Binding-site contacts:
Ligand atom C1 contacts residue CYS546 of chain 1.B at 3.8 Å (hydrophobic).
Ligand atom C1 contacts residue CYS549 of chain 1.B at 3.0 Å (hydrophobic).
Ligand atom N2 contacts residue CYS64 of chain 1.B at 3.4 Å.
Ligand atom N1 contacts residue CYS546 of chain 1.B at 3.9 Å.
Ligand atom C1 contacts residue PRO501 of chain 1.B at 3.7 Å (hydrophobic).
Ligand atom C2 contacts residue ARG479 of chain 1.B at 3.5 Å.
Ligand atom C2 contacts residue ALA477 of chain 1.B at 4.0 Å (hydrophobic).
Ligand atom C3 contacts residue VAL500 of chain 1.B at 3.6 Å (hydrophobic).
Ligand atom O3 contacts residue CYS64 of chain 1.B at 4.0 Å.
Ligand atom FE contacts residue NI1 of chain 1.I at 2.6 Å.
Ligand atom O3 contacts residue CYS549 of chain 1.B at 4.0 Å.
Ligand atom N2 contacts residue ALA477 of chain 1.B at 3.6 Å.
Ligand atom C3 contacts residue THR67 of chain 1.B at 3.8 Å.
Ligand atom C3 contacts residue PRO501 of chain 1.B at 3.8 Å (hydrophobic).
Ligand atom C1 contacts residue VAL500 of chain 1.B at 3.8 Å (hydrophobic).
Ligand atom O3 contacts residue PRO501 of chain 1.B at 3.4 Å.
Ligand atom O3 contacts residue ALA477 of chain 1.B at 3.8 Å.
Ligand atom FE contacts residue CYS64 of chain 1.B at 2.2 Å.
Ligand atom N2 contacts residue PRO478 of chain 1.B at 3.3 Å.
Ligand atom C3 contacts residue HIS68 of chain 1.B at 3.5 Å.
Ligand atom N2 contacts residue ARG479 of chain 1.B at 3.0 Å (salt-bridge).
Ligand atom C3 contacts residue CYS64 of chain 1.B at 3.1 Å (hydrophobic).
Ligand atom C1 contacts residue ARG479 of chain 1.B at 3.5 Å.
Ligand atom O3 contacts residue VAL500 of chain 1.B at 3.5 Å.
Ligand atom N1 contacts residue SER502 of chain 1.B at 2.8 Å (h-bond).
Ligand atom O3 contacts residue LEU482 of chain 1.B at 3.5 Å.
Ligand atom C2 contacts residue NI1 of chain 1.I at 3.8 Å.
Ligand atom C1 contacts residue CYS64 of chain 1.B at 4.0 Å (hydrophobic).
Ligand atom O3 contacts residue THR67 of chain 1.B at 3.6 Å.
Ligand atom N1 contacts residue ARG479 of chain 1.B at 3.6 Å.
Ligand atom C3 contacts residue CYS549 of chain 1.B at 3.1 Å (hydrophobic).
Ligand atom C1 contacts residue NI1 of chain 1.I at 3.6 Å.
Ligand atom N1 contacts residue CYS549 of chain 1.B at 3.4 Å.
Ligand atom C2 contacts residue CYS549 of chain 1.B at 4.1 Å (hydrophobic).
Ligand atom C1 contacts residue SER502 of chain 1.B at 3.8 Å.
Ligand atom N1 contacts residue VAL500 of chain 1.B at 3.9 Å.
Ligand atom N1 contacts residue PRO501 of chain 1.B at 3.5 Å.
Ligand atom C2 contacts residue CYS64 of chain 1.B at 3.0 Å (hydrophobic).
Ligand atom FE contacts residue CYS549 of chain 1.B at 2.3 Å.
Ligand atom O3 contacts residue HIS68 of chain 1.B at 3.5 Å (h-bond).

The protein below binds the small molecule below.
Small molecule (SMILES): N#C[Fe](=C=O)C#N

Sequence of chain 1.B:
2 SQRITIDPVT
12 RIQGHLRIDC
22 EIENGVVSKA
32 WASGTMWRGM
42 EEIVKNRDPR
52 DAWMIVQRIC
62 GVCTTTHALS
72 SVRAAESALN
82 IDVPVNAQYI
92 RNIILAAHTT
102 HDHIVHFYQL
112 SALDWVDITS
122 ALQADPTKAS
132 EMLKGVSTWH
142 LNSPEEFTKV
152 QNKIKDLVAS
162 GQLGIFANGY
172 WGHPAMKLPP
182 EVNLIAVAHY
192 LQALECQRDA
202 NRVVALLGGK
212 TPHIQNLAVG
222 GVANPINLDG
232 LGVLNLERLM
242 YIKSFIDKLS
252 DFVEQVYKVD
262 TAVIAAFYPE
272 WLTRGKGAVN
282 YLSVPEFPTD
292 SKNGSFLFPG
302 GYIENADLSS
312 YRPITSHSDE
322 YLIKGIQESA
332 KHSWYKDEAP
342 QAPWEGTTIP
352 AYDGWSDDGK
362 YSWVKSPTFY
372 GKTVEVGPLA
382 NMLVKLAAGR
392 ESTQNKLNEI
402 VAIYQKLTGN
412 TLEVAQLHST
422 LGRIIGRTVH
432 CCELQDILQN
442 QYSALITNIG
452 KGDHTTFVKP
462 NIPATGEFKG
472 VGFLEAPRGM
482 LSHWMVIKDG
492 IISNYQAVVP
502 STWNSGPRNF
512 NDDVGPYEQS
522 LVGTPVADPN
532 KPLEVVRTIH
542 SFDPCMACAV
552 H